Binding-site contacts:
Ligand atom N2 contacts residue GLU29 of chain 1.B at 2.9 Å (salt-bridge).
Ligand atom C8 contacts residue CYS41 of chain 1.B at 4.3 Å (hydrophobic).
Ligand atom O5 contacts residue GLU18 of chain 1.B at 3.5 Å (salt-bridge).
Ligand atom C1 contacts residue GLU18 of chain 1.B at 4.4 Å.
Ligand atom O3 contacts residue GLU29 of chain 1.B at 3.8 Å.
Ligand atom O7 contacts residue TRP104 of chain 1.B at 4.0 Å.
Ligand atom O7 contacts residue ASN15 of chain 1.B at 3.3 Å (h-bond).
Ligand atom C3 contacts residue ASN15 of chain 1.B at 3.8 Å.
Ligand atom C6 contacts residue GLU18 of chain 1.B at 3.4 Å.
Ligand atom O6 contacts residue GLU18 of chain 1.B at 3.4 Å (salt-bridge).
Ligand atom C8 contacts residue TRP104 of chain 1.B at 4.0 Å (hydrophobic).
Ligand atom C5 contacts residue ASN15 of chain 1.B at 3.6 Å.
Ligand atom C5 contacts residue GLU18 of chain 1.B at 4.1 Å.
Ligand atom C1 contacts residue SER17 of chain 1.B at 4.1 Å.
Ligand atom C8 contacts residue ASN15 of chain 1.B at 4.4 Å.
Ligand atom C7 contacts residue TRP104 of chain 1.B at 4.5 Å (hydrophobic).
Ligand atom N2 contacts residue SER17 of chain 1.B at 4.2 Å.
Ligand atom O5 contacts residue ASN15 of chain 1.B at 2.3 Å (h-bond).
Ligand atom C1 contacts residue GLU29 of chain 1.B at 3.9 Å.
Ligand atom C2 contacts residue ASN15 of chain 1.B at 2.5 Å.
Ligand atom N2 contacts residue ASN15 of chain 1.B at 2.9 Å (h-bond).
Ligand atom C1 contacts residue ASN15 of chain 1.B at 1.4 Å.
Ligand atom C7 contacts residue GLU29 of chain 1.B at 3.9 Å.
Ligand atom C7 contacts residue ASN15 of chain 1.B at 3.3 Å.
Ligand atom C4 contacts residue ASN15 of chain 1.B at 4.2 Å.
Ligand atom C3 contacts residue GLU29 of chain 1.B at 3.4 Å.
Ligand atom C8 contacts residue GLU29 of chain 1.B at 3.2 Å.
Ligand atom C2 contacts residue GLU29 of chain 1.B at 3.5 Å.

This small molecule binds to this protein.
Small molecule (SMILES): CC(=O)N[C@@H]1[C@@H](O)[C@H](O)[C@@H](CO)O[C@H]1O

Sequence of chain 1.B:
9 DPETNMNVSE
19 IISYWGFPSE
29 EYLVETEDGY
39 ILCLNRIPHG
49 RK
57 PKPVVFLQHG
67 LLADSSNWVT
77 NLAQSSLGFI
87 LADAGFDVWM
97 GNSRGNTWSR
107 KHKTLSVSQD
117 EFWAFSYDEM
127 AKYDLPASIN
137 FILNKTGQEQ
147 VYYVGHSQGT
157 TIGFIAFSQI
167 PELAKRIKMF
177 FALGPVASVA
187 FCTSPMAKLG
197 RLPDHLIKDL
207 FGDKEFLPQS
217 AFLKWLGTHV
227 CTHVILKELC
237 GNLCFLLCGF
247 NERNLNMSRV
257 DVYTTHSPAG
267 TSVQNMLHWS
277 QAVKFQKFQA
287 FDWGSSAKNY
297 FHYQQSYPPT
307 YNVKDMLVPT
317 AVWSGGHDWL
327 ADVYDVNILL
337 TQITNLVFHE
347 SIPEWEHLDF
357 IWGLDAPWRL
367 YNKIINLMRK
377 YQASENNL